Sequence of chain 39.C:
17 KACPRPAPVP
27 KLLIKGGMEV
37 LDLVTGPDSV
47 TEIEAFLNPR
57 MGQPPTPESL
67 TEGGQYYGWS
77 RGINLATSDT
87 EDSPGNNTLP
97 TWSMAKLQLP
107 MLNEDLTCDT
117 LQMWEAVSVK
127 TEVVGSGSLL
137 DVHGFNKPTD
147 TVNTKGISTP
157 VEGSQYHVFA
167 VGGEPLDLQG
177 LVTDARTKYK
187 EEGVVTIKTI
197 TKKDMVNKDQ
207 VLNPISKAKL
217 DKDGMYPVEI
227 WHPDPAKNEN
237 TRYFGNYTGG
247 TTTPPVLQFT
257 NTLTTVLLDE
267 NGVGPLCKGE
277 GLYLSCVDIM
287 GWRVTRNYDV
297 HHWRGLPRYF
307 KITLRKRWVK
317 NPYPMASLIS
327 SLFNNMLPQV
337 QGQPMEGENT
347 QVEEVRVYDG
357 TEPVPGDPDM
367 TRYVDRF

Sequence of chain 39.D:
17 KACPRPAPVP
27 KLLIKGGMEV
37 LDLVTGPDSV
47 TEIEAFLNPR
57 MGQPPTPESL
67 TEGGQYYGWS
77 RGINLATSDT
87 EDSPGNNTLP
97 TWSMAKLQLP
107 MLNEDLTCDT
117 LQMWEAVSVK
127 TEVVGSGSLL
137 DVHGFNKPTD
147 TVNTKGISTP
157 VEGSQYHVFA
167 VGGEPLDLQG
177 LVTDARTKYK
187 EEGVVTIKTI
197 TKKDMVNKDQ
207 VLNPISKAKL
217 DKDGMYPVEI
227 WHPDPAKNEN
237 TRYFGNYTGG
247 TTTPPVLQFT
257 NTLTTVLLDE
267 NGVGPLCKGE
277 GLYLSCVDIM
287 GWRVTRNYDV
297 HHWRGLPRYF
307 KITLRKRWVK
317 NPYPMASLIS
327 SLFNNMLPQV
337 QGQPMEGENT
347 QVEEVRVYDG

Binding-site contacts:
Ligand atom C5 contacts residue TYR72 of chain 39.C at 3.6 Å (hydrophobic).
Ligand atom C3 contacts residue HIS298 of chain 39.C at 3.5 Å.
Ligand atom C2 contacts residue GLY78 of chain 39.C at 4.1 Å.
Ligand atom O9 contacts residue ARG77 of chain 39.C at 3.8 Å.
Ligand atom O3 contacts residue VAL296 of chain 39.C at 4.4 Å.
Ligand atom O4 contacts residue ARG289 of chain 39.C at 4.5 Å.
Ligand atom O1A contacts residue ARG77 of chain 39.C at 3.0 Å (salt-bridge).
Ligand atom C6 contacts residue ASN93 of chain 39.C at 3.7 Å.
Ligand atom O4 contacts residue GLY78 of chain 39.C at 3.1 Å.
Ligand atom C3 contacts residue GLY78 of chain 39.C at 4.3 Å.
Ligand atom O6 contacts residue ASN93 of chain 39.C at 3.4 Å (h-bond).
Ligand atom C4 contacts residue TYR72 of chain 39.C at 3.4 Å (hydrophobic).
Ligand atom O1A contacts residue HIS298 of chain 39.C at 4.3 Å.
Ligand atom C4 contacts residue GLY78 of chain 39.C at 3.2 Å.
Ligand atom C3 contacts residue ARG77 of chain 39.C at 4.2 Å.
Ligand atom C11 contacts residue TYR72 of chain 39.C at 4.3 Å (hydrophobic).
Ligand atom O1A contacts residue TYR72 of chain 39.C at 3.6 Å.
Ligand atom C1 contacts residue ARG77 of chain 39.C at 3.3 Å.
Ligand atom C10 contacts residue TYR72 of chain 39.C at 4.0 Å (hydrophobic).
Ligand atom C4 contacts residue ARG77 of chain 39.C at 4.4 Å.
Ligand atom O8 contacts residue ARG77 of chain 39.C at 3.6 Å (salt-bridge).
Ligand atom O10 contacts residue THR291 of chain 39.C at 4.4 Å.
Ligand atom O10 contacts residue ASN293 of chain 39.C at 4.5 Å.
Ligand atom C3 contacts residue GLY78 of chain 39.C at 3.9 Å.
Ligand atom O1A contacts residue GLY78 of chain 39.C at 3.8 Å.
Ligand atom O4 contacts residue ASN80 of chain 39.C at 4.3 Å.
Ligand atom C1 contacts residue TYR72 of chain 39.C at 4.3 Å (hydrophobic).
Ligand atom O4 contacts residue HIS298 of chain 39.C at 3.2 Å (h-bond).
Ligand atom C2 contacts residue ARG77 of chain 39.C at 4.4 Å.
Ligand atom C11 contacts residue ASP85 of chain 39.D at 4.0 Å.
Ligand atom O4 contacts residue THR291 of chain 39.C at 3.3 Å.
Ligand atom C6 contacts residue TYR72 of chain 39.C at 3.9 Å (hydrophobic).
Ligand atom O1B contacts residue ARG77 of chain 39.C at 2.7 Å (salt-bridge).
Ligand atom N5 contacts residue TYR72 of chain 39.C at 3.1 Å (h-bond).
Ligand atom O4 contacts residue TYR72 of chain 39.C at 3.8 Å.
Ligand atom C4 contacts residue HIS298 of chain 39.C at 3.8 Å.
Ligand atom C1 contacts residue GLY78 of chain 39.C at 4.2 Å.
Ligand atom O3 contacts residue GLY78 of chain 39.C at 3.4 Å.
Ligand atom O4 contacts residue ILE79 of chain 39.C at 3.7 Å.
Ligand atom O1B contacts residue TYR72 of chain 39.C at 4.4 Å.

The small molecule below binds the protein below.
Small molecule (SMILES): CC(=O)N[C@H]1[C@H]([C@H](O)[C@H](O)CO)O[C@@](O[C@H]2[C@@H](O)[C@@H](CO)O[C@@H](O[C@H]3[C@H](O)[C@@H](O)[C@H](O)O[C@@H]3CO)[C@@H]2O)(C(=O)O)C[C@@H]1O